Binding-site contacts:
Ligand atom O7 contacts residue PRO230 of chain 1.A at 4.2 Å.
Ligand atom C3 contacts residue ASN231 of chain 1.A at 3.8 Å.
Ligand atom C4 contacts residue ASN231 of chain 1.A at 4.4 Å.
Ligand atom C2 contacts residue ASN231 of chain 1.A at 2.5 Å.
Ligand atom N2 contacts residue ASN231 of chain 1.A at 3.0 Å (h-bond).
Ligand atom C5 contacts residue ASN231 of chain 1.A at 3.9 Å.
Ligand atom O5 contacts residue ASN231 of chain 1.A at 2.5 Å (h-bond).
Ligand atom O7 contacts residue ASN231 of chain 1.A at 2.6 Å (h-bond).
Ligand atom C1 contacts residue ASN231 of chain 1.A at 1.5 Å.
Ligand atom C7 contacts residue ASN231 of chain 1.A at 3.1 Å.

Sequence of chain 1.A:
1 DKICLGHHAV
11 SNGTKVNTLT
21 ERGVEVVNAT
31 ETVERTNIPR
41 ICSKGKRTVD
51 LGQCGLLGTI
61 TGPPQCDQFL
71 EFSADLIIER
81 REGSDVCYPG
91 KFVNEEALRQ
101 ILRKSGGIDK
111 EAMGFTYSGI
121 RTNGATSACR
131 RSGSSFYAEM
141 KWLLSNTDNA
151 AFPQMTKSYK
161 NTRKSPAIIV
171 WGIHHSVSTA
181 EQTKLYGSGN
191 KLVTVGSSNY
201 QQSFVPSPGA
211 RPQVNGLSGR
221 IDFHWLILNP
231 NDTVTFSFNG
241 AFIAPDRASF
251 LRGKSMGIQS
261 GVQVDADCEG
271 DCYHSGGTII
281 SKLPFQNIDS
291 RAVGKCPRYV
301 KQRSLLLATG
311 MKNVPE

The protein below binds the small molecule below.
Small molecule (SMILES): CC(=O)N[C@@H]1[C@@H](O)[C@H](O)[C@@H](CO)O[C@H]1O